Binding-site contacts:
Ligand atom C6 contacts residue ALA207 of chain 4.A at 3.6 Å (hydrophobic).
Ligand atom C5 contacts residue LEU99 of chain 4.A at 3.9 Å (hydrophobic).
Ligand atom O5 contacts residue GLY98 of chain 4.A at 3.9 Å.
Ligand atom O4 contacts residue ASN14 of chain 4.A at 3.0 Å (h-bond).
Ligand atom N1 contacts residue TYR12 of chain 4.A at 3.1 Å (h-bond).
Ligand atom O6 contacts residue GLY98 of chain 4.A at 2.9 Å.
Ligand atom C3 contacts residue ARG228 of chain 4.A at 3.9 Å.
Ligand atom O4 contacts residue GLY227 of chain 4.A at 4.0 Å.
Ligand atom C4 contacts residue GLY227 of chain 4.A at 4.0 Å.
Ligand atom C11 contacts residue LEU99 of chain 4.A at 3.9 Å (hydrophobic).
Ligand atom C6 contacts residue TYR100 of chain 4.A at 3.9 Å (hydrophobic).
Ligand atom O5 contacts residue LEU99 of chain 4.A at 3.1 Å (h-bond).
Ligand atom O6 contacts residue TYR100 of chain 4.A at 2.9 Å (h-bond).
Ligand atom O6 contacts residue ASP208 of chain 4.A at 2.9 Å (salt-bridge).
Ligand atom C11 contacts residue TYR12 of chain 4.A at 2.9 Å (hydrophobic).
Ligand atom C9 contacts residue LEU99 of chain 4.A at 3.5 Å (hydrophobic).
Ligand atom C6 contacts residue GLY98 of chain 4.A at 3.9 Å.
Ligand atom O3 contacts residue ARG228 of chain 4.A at 3.2 Å (salt-bridge).
Ligand atom O4 contacts residue TYR12 of chain 4.A at 3.6 Å.
Ligand atom C5 contacts residue GLY98 of chain 4.A at 4.0 Å.
Ligand atom O4 contacts residue ARG228 of chain 4.A at 3.2 Å (salt-bridge).
Ligand atom C7 contacts residue LEU99 of chain 4.A at 3.9 Å (hydrophobic).
Ligand atom O2 contacts residue LEU99 of chain 4.A at 3.9 Å.
Ligand atom C6 contacts residue TYR12 of chain 4.A at 3.4 Å (hydrophobic).
Ligand atom C4 contacts residue ASP208 of chain 4.A at 3.1 Å.
Ligand atom C1 contacts residue LEU99 of chain 4.A at 4.0 Å (hydrophobic).
Ligand atom O3 contacts residue GLY227 of chain 4.A at 3.2 Å.
Ligand atom N1 contacts residue LEU99 of chain 4.A at 3.4 Å.
Ligand atom C4 contacts residue ARG228 of chain 4.A at 3.7 Å.
Ligand atom O6 contacts residue ALA207 of chain 4.A at 3.3 Å.
Ligand atom C5 contacts residue TYR12 of chain 4.A at 3.7 Å (hydrophobic).
Ligand atom C6 contacts residue LEU99 of chain 4.A at 3.9 Å (hydrophobic).
Ligand atom O3 contacts residue GLY226 of chain 4.A at 3.7 Å.
Ligand atom C5 contacts residue ASP208 of chain 4.A at 3.6 Å.
Ligand atom C8 contacts residue LEU99 of chain 4.A at 3.8 Å (hydrophobic).
Ligand atom O6 contacts residue LEU99 of chain 4.A at 3.0 Å (h-bond).
Ligand atom O4 contacts residue ASP208 of chain 4.A at 2.6 Å (salt-bridge).
Ligand atom C6 contacts residue ASP208 of chain 4.A at 3.1 Å.
Ligand atom O2 contacts residue GLY98 of chain 4.A at 3.8 Å.
Ligand atom N1 contacts residue TYR100 of chain 4.A at 3.8 Å.

This small molecule binds to this protein.
Small molecule (SMILES): OC[C@H]1O[C@H](Oc2c[nH]c3ccc(Br)c(Cl)c23)[C@@H](O)[C@@H](O)[C@@H]1O

Sequence of chain 4.A:
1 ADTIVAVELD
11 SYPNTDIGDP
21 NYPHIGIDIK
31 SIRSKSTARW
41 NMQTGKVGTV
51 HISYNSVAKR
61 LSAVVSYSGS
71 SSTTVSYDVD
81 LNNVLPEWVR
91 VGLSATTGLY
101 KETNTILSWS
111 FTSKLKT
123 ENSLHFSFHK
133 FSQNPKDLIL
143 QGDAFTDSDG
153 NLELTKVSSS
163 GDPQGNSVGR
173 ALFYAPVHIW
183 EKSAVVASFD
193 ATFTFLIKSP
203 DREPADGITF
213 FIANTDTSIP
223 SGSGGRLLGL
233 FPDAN